Sequence of chain 1.B:
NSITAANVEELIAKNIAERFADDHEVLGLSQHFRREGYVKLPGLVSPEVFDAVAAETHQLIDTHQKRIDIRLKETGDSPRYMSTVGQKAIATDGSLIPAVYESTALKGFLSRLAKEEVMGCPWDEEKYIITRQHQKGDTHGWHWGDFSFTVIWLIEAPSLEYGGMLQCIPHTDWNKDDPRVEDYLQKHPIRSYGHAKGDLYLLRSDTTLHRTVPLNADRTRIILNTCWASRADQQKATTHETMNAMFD

The small molecule below binds the protein below.
Small molecule (SMILES): N[C@@H](CCCC[NH3+])C(=O)O

Binding-site contacts:
Ligand atom NZ contacts residue GLU129 of chain 1.B at 2.9 Å (salt-bridge).
Ligand atom C contacts residue TRP147 of chain 1.B at 4.0 Å (hydrophobic).
Ligand atom O contacts residue ARG83 of chain 1.B at 3.0 Å (salt-bridge).
Ligand atom CE contacts residue GLU129 of chain 1.B at 3.6 Å.
Ligand atom C contacts residue HIS143 of chain 1.B at 3.9 Å.
Ligand atom N contacts residue GLY148 of chain 1.B at 4.1 Å.
Ligand atom CE contacts residue ILE132 of chain 1.B at 4.2 Å (hydrophobic).
Ligand atom OXT contacts residue HIS146 of chain 1.B at 3.4 Å.
Ligand atom CD contacts residue GLU129 of chain 1.B at 3.3 Å.
Ligand atom N contacts residue THR245 of chain 1.B at 3.0 Å (h-bond).
Ligand atom CE contacts residue MET246 of chain 1.B at 3.9 Å (hydrophobic).
Ligand atom NZ contacts residue ASN228 of chain 1.B at 3.5 Å (h-bond).
Ligand atom C contacts residue MET249 of chain 1.B at 4.0 Å (hydrophobic).
Ligand atom OXT contacts residue HIS143 of chain 1.B at 2.8 Å (h-bond).
Ligand atom C contacts residue HIS146 of chain 1.B at 3.4 Å.
Ligand atom CA contacts residue THR245 of chain 1.B at 3.6 Å.
Ligand atom CG contacts residue MET249 of chain 1.B at 4.3 Å (hydrophobic).
Ligand atom OXT contacts residue ARG83 of chain 1.B at 2.9 Å (salt-bridge).
Ligand atom CB contacts residue MET246 of chain 1.B at 3.8 Å (hydrophobic).
Ligand atom CD contacts residue MET246 of chain 1.B at 3.6 Å (hydrophobic).
Ligand atom CG contacts residue PHE250 of chain 1.B at 4.0 Å (hydrophobic).
Ligand atom O contacts residue THR245 of chain 1.B at 3.5 Å (h-bond).
Ligand atom N contacts residue TRP147 of chain 1.B at 2.9 Å (h-bond).
Ligand atom CB contacts residue MET249 of chain 1.B at 3.9 Å (hydrophobic).
Ligand atom CG contacts residue MET246 of chain 1.B at 3.6 Å (hydrophobic).
Ligand atom O contacts residue HIS146 of chain 1.B at 3.6 Å.
Ligand atom O contacts residue TRP177 of chain 1.B at 4.3 Å.
Ligand atom N contacts residue HIS146 of chain 1.B at 4.3 Å.
Ligand atom C contacts residue ARG83 of chain 1.B at 3.6 Å.
Ligand atom N contacts residue TRP177 of chain 1.B at 3.6 Å.
Ligand atom CA contacts residue TRP147 of chain 1.B at 3.6 Å (hydrophobic).
Ligand atom CB contacts residue THR245 of chain 1.B at 3.5 Å.
Ligand atom C contacts residue THR245 of chain 1.B at 3.9 Å.
Ligand atom O contacts residue THR78 of chain 1.B at 4.2 Å.
Ligand atom CE contacts residue ASN228 of chain 1.B at 3.6 Å.
Ligand atom O contacts residue LEU75 of chain 1.B at 4.3 Å.
Ligand atom O contacts residue TRP147 of chain 1.B at 3.9 Å.
Ligand atom OXT contacts residue MET249 of chain 1.B at 3.4 Å (h-bond).
Ligand atom NZ contacts residue CYS230 of chain 1.B at 4.1 Å.
Ligand atom CA contacts residue HIS146 of chain 1.B at 3.7 Å.